Binding-site contacts:
Ligand atom O2P contacts residue PGH1 of chain 2.B at 0.1 Å (h-bond).
Ligand atom C1 contacts residue PGH1 of chain 2.B at 0.2 Å.
Ligand atom O1P contacts residue GLY235 of chain 2.A at 3.4 Å.
Ligand atom P contacts residue GLY174 of chain 2.A at 3.8 Å.
Ligand atom O1P contacts residue PGH1 of chain 2.B at 0.2 Å (h-bond).
Ligand atom O3P contacts residue GLY174 of chain 2.A at 2.9 Å (h-bond).
Ligand atom P contacts residue SER214 of chain 2.A at 3.7 Å.
Ligand atom O2 contacts residue LYS14 of chain 2.A at 2.7 Å (salt-bridge).
Ligand atom O3P contacts residue PGH1 of chain 2.B at 0.1 Å (h-bond).
Ligand atom O2 contacts residue HIS96 of chain 2.A at 2.7 Å (h-bond).
Ligand atom P contacts residue PGH1 of chain 2.B at 0.1 Å.
Ligand atom O1 contacts residue LEU233 of chain 2.A at 3.9 Å.
Ligand atom O4P contacts residue GLY236 of chain 2.A at 3.6 Å (h-bond).
Ligand atom C1 contacts residue HIS96 of chain 2.A at 3.5 Å.
Ligand atom O1 contacts residue PGH1 of chain 2.B at 0.3 Å (h-bond).
Ligand atom O3P contacts residue ALA172 of chain 2.A at 3.6 Å.
Ligand atom O2P contacts residue GLY235 of chain 2.A at 3.7 Å.
Ligand atom P contacts residue GLY235 of chain 2.A at 3.7 Å.
Ligand atom O2 contacts residue ILE173 of chain 2.A at 3.4 Å.
Ligand atom O3P contacts residue GLY213 of chain 2.A at 3.6 Å.
Ligand atom O2P contacts residue GLY236 of chain 2.A at 2.9 Å (h-bond).
Ligand atom O3P contacts residue ILE173 of chain 2.A at 3.6 Å.
Ligand atom O1P contacts residue ILE173 of chain 2.A at 3.9 Å.
Ligand atom C1 contacts residue LYS14 of chain 2.A at 3.5 Å.
Ligand atom C2 contacts residue LYS14 of chain 2.A at 4.0 Å.
Ligand atom C2 contacts residue PGH1 of chain 2.B at 0.2 Å.
Ligand atom O3P contacts residue SER214 of chain 2.A at 2.7 Å (h-bond).
Ligand atom O1P contacts residue LYS14 of chain 2.A at 3.4 Å (salt-bridge).
Ligand atom O1 contacts residue HIS96 of chain 2.A at 3.4 Å (h-bond).
Ligand atom C2 contacts residue GLY235 of chain 2.A at 3.7 Å.
Ligand atom P contacts residue GLY236 of chain 2.A at 3.7 Å.
Ligand atom O2 contacts residue PGH1 of chain 2.B at 0.1 Å (h-bond).
Ligand atom O2 contacts residue GLU168 of chain 2.A at 3.9 Å.
Ligand atom O2P contacts residue GLY174 of chain 2.A at 3.8 Å.
Ligand atom O4P contacts residue GLY235 of chain 2.A at 2.9 Å (h-bond).
Ligand atom O4P contacts residue VAL234 of chain 2.A at 4.0 Å.
Ligand atom C1 contacts residue GLU168 of chain 2.A at 3.5 Å.
Ligand atom O4P contacts residue SER214 of chain 2.A at 3.5 Å (h-bond).
Ligand atom O4P contacts residue PGH1 of chain 2.B at 0.1 Å (h-bond).
Ligand atom O1 contacts residue GLU168 of chain 2.A at 2.7 Å (salt-bridge).

Sequence of chain 2.A:
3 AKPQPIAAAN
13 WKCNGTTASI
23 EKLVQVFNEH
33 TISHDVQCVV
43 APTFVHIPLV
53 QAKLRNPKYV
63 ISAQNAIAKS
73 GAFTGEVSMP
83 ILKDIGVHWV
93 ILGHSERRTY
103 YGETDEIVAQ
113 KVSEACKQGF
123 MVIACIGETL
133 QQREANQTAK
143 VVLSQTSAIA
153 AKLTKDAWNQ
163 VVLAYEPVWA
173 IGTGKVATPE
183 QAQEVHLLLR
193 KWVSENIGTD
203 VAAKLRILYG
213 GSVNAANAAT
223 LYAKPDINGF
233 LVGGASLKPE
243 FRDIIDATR

A protein and the small-molecule ligand that binds it are described below.
Small molecule (SMILES): O=C(O)COP(=O)(O)O